Binding-site contacts:
Ligand atom O5 contacts residue ASN304 of chain 1.C at 3.2 Å (h-bond).
Ligand atom O7 contacts residue ASN307 of chain 1.C at 2.6 Å.
Ligand atom O4 contacts residue THR364 of chain 1.C at 4.2 Å.
Ligand atom O7 contacts residue ASN303 of chain 1.C at 4.3 Å.
Ligand atom O7 contacts residue ASN304 of chain 1.C at 4.2 Å.
Ligand atom C5 contacts residue THR368 of chain 1.C at 4.4 Å.
Ligand atom O5 contacts residue THR368 of chain 1.C at 4.0 Å.
Ligand atom C3 contacts residue LEU367 of chain 1.C at 3.3 Å (hydrophobic).
Ligand atom C4 contacts residue THR364 of chain 1.C at 4.5 Å.
Ligand atom C7 contacts residue LEU367 of chain 1.C at 3.3 Å (hydrophobic).
Ligand atom C7 contacts residue GLN308 of chain 1.C at 3.6 Å.
Ligand atom O7 contacts residue LEU367 of chain 1.C at 2.6 Å.
Ligand atom O3 contacts residue LEU367 of chain 1.C at 2.8 Å.
Ligand atom C7 contacts residue ASN307 of chain 1.C at 3.2 Å.
Ligand atom O7 contacts residue GLY363 of chain 1.C at 4.5 Å.
Ligand atom N2 contacts residue LEU367 of chain 1.C at 3.4 Å.
Ligand atom C5 contacts residue LEU367 of chain 1.C at 4.2 Å (hydrophobic).
Ligand atom C8 contacts residue GLN308 of chain 1.C at 2.8 Å.
Ligand atom C1 contacts residue LEU367 of chain 1.C at 3.6 Å (hydrophobic).
Ligand atom N2 contacts residue ASN307 of chain 1.C at 4.4 Å.
Ligand atom C8 contacts residue ASN307 of chain 1.C at 2.6 Å.
Ligand atom C6 contacts residue LEU367 of chain 1.C at 4.3 Å (hydrophobic).
Ligand atom C2 contacts residue LEU367 of chain 1.C at 3.0 Å (hydrophobic).
Ligand atom O6 contacts residue GLN369 of chain 1.C at 3.2 Å.
Ligand atom C2 contacts residue ASN304 of chain 1.C at 4.0 Å.
Ligand atom O6 contacts residue THR368 of chain 1.C at 2.3 Å (h-bond).
Ligand atom O3 contacts residue THR364 of chain 1.C at 3.6 Å.
Ligand atom N2 contacts residue ASN304 of chain 1.C at 4.5 Å.
Ligand atom C1 contacts residue ASN304 of chain 1.C at 2.8 Å.
Ligand atom C6 contacts residue THR368 of chain 1.C at 3.4 Å.
Ligand atom O7 contacts residue GLN308 of chain 1.C at 3.8 Å.
Ligand atom C6 contacts residue GLN369 of chain 1.C at 3.6 Å.
Ligand atom O6 contacts residue SER370 of chain 1.C at 4.3 Å.
Ligand atom O5 contacts residue LEU367 of chain 1.C at 3.8 Å.
Ligand atom C4 contacts residue LEU367 of chain 1.C at 3.7 Å (hydrophobic).
Ligand atom O7 contacts residue TRP359 of chain 1.C at 3.7 Å.

Sequence of chain 1.C:
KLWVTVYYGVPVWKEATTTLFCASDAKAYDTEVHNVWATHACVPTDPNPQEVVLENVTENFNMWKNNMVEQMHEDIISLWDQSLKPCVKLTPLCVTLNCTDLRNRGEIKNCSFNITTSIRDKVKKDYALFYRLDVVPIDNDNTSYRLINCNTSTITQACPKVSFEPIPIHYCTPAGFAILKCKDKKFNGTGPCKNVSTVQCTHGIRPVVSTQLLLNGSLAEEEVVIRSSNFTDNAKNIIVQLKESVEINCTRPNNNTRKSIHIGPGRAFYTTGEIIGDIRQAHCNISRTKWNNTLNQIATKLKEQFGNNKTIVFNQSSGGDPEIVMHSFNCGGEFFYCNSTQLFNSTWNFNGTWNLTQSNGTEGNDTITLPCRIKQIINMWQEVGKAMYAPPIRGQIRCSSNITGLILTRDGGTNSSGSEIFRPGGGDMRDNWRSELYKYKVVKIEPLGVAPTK

A protein and the small-molecule ligand that binds it are described below.
Small molecule (SMILES): CC(=O)N[C@@H]1[C@@H](O)[C@H](O)[C@@H](CO)O[C@H]1O